Sequence of chain 1.B:
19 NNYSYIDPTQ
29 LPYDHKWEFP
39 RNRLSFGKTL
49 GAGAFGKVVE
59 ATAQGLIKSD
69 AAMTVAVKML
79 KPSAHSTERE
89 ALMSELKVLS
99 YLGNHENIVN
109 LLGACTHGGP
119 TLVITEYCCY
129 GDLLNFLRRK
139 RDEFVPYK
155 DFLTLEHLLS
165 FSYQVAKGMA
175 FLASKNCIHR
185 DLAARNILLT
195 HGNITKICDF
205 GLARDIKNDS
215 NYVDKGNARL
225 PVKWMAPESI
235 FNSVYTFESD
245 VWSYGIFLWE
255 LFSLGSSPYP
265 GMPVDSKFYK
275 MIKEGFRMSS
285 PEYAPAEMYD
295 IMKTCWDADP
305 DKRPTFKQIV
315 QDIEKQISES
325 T

The small molecule below binds the protein below.
Small molecule (SMILES): Cn1cc(-c2cc3c(N4CCN(c5ncccn5)CC4)ncnn3c2)cn1

Binding-site contacts:
Ligand atom C27 contacts residue GLY129 of chain 1.B at 3.4 Å.
Ligand atom N08 contacts residue LEU48 of chain 1.B at 3.8 Å.
Ligand atom C24 contacts residue CYS126 of chain 1.B at 4.0 Å (hydrophobic).
Ligand atom C07 contacts residue CYS126 of chain 1.B at 3.0 Å (hydrophobic).
Ligand atom C17 contacts residue ASP203 of chain 1.B at 3.4 Å.
Ligand atom C01 contacts residue CYS127 of chain 1.B at 3.4 Å (hydrophobic).
Ligand atom C09 contacts residue LEU48 of chain 1.B at 3.9 Å (hydrophobic).
Ligand atom C06 contacts residue CYS126 of chain 1.B at 3.8 Å (hydrophobic).
Ligand atom C04 contacts residue GLY129 of chain 1.B at 3.7 Å.
Ligand atom N16 contacts residue ASP203 of chain 1.B at 3.5 Å (salt-bridge).
Ligand atom N08 contacts residue LEU192 of chain 1.B at 3.8 Å.
Ligand atom C15 contacts residue VAL56 of chain 1.B at 3.6 Å (hydrophobic).
Ligand atom C19 contacts residue ALA50 of chain 1.B at 3.8 Å (hydrophobic).
Ligand atom C27 contacts residue CYS127 of chain 1.B at 3.9 Å (hydrophobic).
Ligand atom C05 contacts residue GLY129 of chain 1.B at 3.5 Å.
Ligand atom C24 contacts residue LEU192 of chain 1.B at 3.6 Å (hydrophobic).
Ligand atom C10 contacts residue LEU192 of chain 1.B at 3.5 Å (hydrophobic).
Ligand atom N25 contacts residue LEU192 of chain 1.B at 3.8 Å.
Ligand atom N20 contacts residue GLY49 of chain 1.B at 3.5 Å.
Ligand atom N08 contacts residue CYS126 of chain 1.B at 3.7 Å.
Ligand atom N03 contacts residue GLY129 of chain 1.B at 3.9 Å.
Ligand atom N25 contacts residue TYR125 of chain 1.B at 3.5 Å.
Ligand atom N14 contacts residue VAL56 of chain 1.B at 3.9 Å.
Ligand atom N16 contacts residue VAL56 of chain 1.B at 3.9 Å.
Ligand atom C07 contacts residue TYR125 of chain 1.B at 3.6 Å (hydrophobic).
Ligand atom N23 contacts residue LEU192 of chain 1.B at 3.5 Å.
Ligand atom C24 contacts residue ALA74 of chain 1.B at 3.5 Å (hydrophobic).
Ligand atom N25 contacts residue GLU124 of chain 1.B at 3.6 Å (salt-bridge).
Ligand atom N23 contacts residue ALA74 of chain 1.B at 3.9 Å.
Ligand atom N25 contacts residue CYS126 of chain 1.B at 3.0 Å (h-bond).
Ligand atom C19 contacts residue GLY49 of chain 1.B at 3.7 Å.
Ligand atom C26 contacts residue LEU48 of chain 1.B at 3.9 Å (hydrophobic).
Ligand atom C05 contacts residue CYS126 of chain 1.B at 3.9 Å (hydrophobic).
Ligand atom N02 contacts residue GLY129 of chain 1.B at 3.7 Å.
Ligand atom C24 contacts residue GLU124 of chain 1.B at 3.2 Å.
Ligand atom N20 contacts residue VAL56 of chain 1.B at 3.7 Å.
Ligand atom C07 contacts residue LEU48 of chain 1.B at 4.0 Å (hydrophobic).
Ligand atom C09 contacts residue LEU192 of chain 1.B at 3.6 Å (hydrophobic).
Ligand atom C27 contacts residue TYR125 of chain 1.B at 3.7 Å (hydrophobic).
Ligand atom C27 contacts residue CYS126 of chain 1.B at 3.4 Å (hydrophobic).